Sequence of chain 3.A:
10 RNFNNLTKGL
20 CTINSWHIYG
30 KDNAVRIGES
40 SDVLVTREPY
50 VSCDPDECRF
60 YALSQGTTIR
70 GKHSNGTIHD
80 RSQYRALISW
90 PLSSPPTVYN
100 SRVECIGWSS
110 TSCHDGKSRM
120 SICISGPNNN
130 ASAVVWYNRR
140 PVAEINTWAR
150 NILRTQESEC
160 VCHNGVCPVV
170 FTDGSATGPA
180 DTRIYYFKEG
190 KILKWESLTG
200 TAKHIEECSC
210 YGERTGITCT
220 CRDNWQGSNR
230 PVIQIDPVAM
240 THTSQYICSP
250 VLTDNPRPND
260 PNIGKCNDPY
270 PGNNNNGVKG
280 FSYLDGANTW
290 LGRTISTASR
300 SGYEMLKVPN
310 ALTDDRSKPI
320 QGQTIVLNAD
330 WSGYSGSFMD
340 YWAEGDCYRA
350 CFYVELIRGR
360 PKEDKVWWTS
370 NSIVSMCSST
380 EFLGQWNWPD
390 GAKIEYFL

A protein and the small-molecule ligand that binds it are described below.
Small molecule (SMILES): CC(=O)N[C@H]1[C@H](O[C@H]2[C@H](O)[C@@H](NC(C)=O)CO[C@@H]2CO)O[C@H](CO)[C@@H](O[C@@H]2O[C@H](CO[C@H]3O[C@H](CO[C@H]4O[C@H](CO)[C@@H](O)[C@H](O)[C@@H]4O)[C@@H](O)[C@H](O[C@H]4O[C@H](CO)[C@@H](O)[C@H](O)[C@@H]4O)[C@@H]3O)[C@@H](O)[C@H](O[C@H]3O[C@H](CO)[C@@H](O)[C@H](O)[C@@H]3O[C@H]3O[C@H](CO)[C@@H](O)[C@H](O)[C@@H]3O[C@H]3O[C@H](CO)[C@@H](O)[C@H](O)[C@@H]3O)[C@@H]2O)[C@@H]1O

Sequence of chain 2.A:
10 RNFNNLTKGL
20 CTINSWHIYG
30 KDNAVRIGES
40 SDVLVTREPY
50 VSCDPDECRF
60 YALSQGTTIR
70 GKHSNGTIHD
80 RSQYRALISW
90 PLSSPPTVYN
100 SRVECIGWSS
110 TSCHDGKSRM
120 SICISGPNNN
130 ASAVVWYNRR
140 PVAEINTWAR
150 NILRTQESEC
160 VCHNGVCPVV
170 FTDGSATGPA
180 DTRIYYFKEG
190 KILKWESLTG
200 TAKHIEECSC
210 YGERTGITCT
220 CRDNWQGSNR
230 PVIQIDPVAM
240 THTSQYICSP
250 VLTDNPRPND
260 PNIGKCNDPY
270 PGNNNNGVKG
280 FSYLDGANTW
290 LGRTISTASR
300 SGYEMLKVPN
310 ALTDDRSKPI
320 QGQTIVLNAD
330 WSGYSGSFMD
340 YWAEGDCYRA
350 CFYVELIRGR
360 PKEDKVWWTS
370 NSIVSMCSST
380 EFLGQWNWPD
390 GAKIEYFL

Binding-site contacts:
Ligand atom C1 contacts residue ASN129 of chain 2.A at 1.4 Å.
Ligand atom O2 contacts residue GLY321 of chain 3.A at 3.2 Å.
Ligand atom O6 contacts residue ILE294 of chain 3.A at 2.6 Å (h-bond).
Ligand atom C7 contacts residue ASN129 of chain 2.A at 3.6 Å.
Ligand atom O3 contacts residue ARG292 of chain 3.A at 2.9 Å (salt-bridge).
Ligand atom O5 contacts residue ASN129 of chain 2.A at 2.3 Å (h-bond).
Ligand atom C6 contacts residue ILE319 of chain 3.A at 3.5 Å (hydrophobic).
Ligand atom O5 contacts residue ARG292 of chain 3.A at 3.3 Å (salt-bridge).
Ligand atom O4 contacts residue GLU303 of chain 3.A at 2.6 Å (salt-bridge).
Ligand atom O5 contacts residue ASP259 of chain 3.A at 3.7 Å.
Ligand atom O5 contacts residue GLY383 of chain 3.A at 3.3 Å.
Ligand atom C3 contacts residue GLY321 of chain 3.A at 3.2 Å.
Ligand atom O3 contacts residue GLY321 of chain 3.A at 3.2 Å (h-bond).
Ligand atom O6 contacts residue ASP259 of chain 3.A at 2.6 Å (salt-bridge).
Ligand atom C4 contacts residue GLU303 of chain 3.A at 3.5 Å.
Ligand atom C6 contacts residue PRO318 of chain 3.A at 3.5 Å (hydrophobic).
Ligand atom C5 contacts residue ARG292 of chain 3.A at 3.6 Å.
Ligand atom O3 contacts residue ASN258 of chain 3.A at 2.7 Å (h-bond).
Ligand atom O3 contacts residue GLU303 of chain 3.A at 2.5 Å (salt-bridge).
Ligand atom O4 contacts residue ARG256 of chain 3.A at 3.1 Å (salt-bridge).
Ligand atom O4 contacts residue GLY321 of chain 3.A at 3.7 Å.
Ligand atom O6 contacts residue GLN384 of chain 3.A at 3.3 Å.
Ligand atom O4 contacts residue THR296 of chain 3.A at 3.3 Å.
Ligand atom C8 contacts residue ASN128 of chain 2.A at 3.7 Å.
Ligand atom C2 contacts residue ASN129 of chain 2.A at 2.4 Å.
Ligand atom O2 contacts residue LEU305 of chain 3.A at 3.5 Å.
Ligand atom N2 contacts residue ASN129 of chain 2.A at 2.9 Å (h-bond).
Ligand atom C6 contacts residue LEU382 of chain 3.A at 3.3 Å (hydrophobic).
Ligand atom O6 contacts residue ILE319 of chain 3.A at 3.3 Å (h-bond).
Ligand atom O4 contacts residue ARG292 of chain 3.A at 3.6 Å.
Ligand atom O3 contacts residue GLN320 of chain 3.A at 3.3 Å.
Ligand atom O5 contacts residue GLN384 of chain 3.A at 3.3 Å (h-bond).
Ligand atom O3 contacts residue LEU305 of chain 3.A at 3.7 Å.
Ligand atom C6 contacts residue GLN320 of chain 3.A at 3.7 Å.
Ligand atom O2 contacts residue ASN258 of chain 3.A at 3.3 Å (h-bond).
Ligand atom C5 contacts residue ILE319 of chain 3.A at 3.4 Å (hydrophobic).
Ligand atom C3 contacts residue GLU303 of chain 3.A at 3.4 Å.
Ligand atom C6 contacts residue ILE294 of chain 3.A at 3.4 Å (hydrophobic).
Ligand atom O3 contacts residue ASP259 of chain 3.A at 3.2 Å (salt-bridge).
Ligand atom C5 contacts residue ASN129 of chain 2.A at 3.6 Å.